Binding-site contacts:
Ligand atom C9 contacts residue MET260 of chain 1.B at 3.6 Å (hydrophobic).
Ligand atom N13 contacts residue GLY261 of chain 1.B at 3.5 Å.
Ligand atom C12 contacts residue GLY261 of chain 1.B at 3.4 Å.
Ligand atom N23 contacts residue SER103 of chain 1.B at 3.5 Å (h-bond).
Ligand atom N10 contacts residue MET260 of chain 1.B at 3.5 Å.
Ligand atom C20 contacts residue ASP102 of chain 1.B at 3.6 Å.
Ligand atom C1 contacts residue LEU231 of chain 1.B at 3.6 Å (hydrophobic).
Ligand atom N8 contacts residue ASP156 of chain 1.B at 2.7 Å (salt-bridge).
Ligand atom C17 contacts residue ASP280 of chain 1.B at 3.7 Å.
Ligand atom O22 contacts residue CYS158 of chain 1.B at 3.3 Å.
Ligand atom C21 contacts residue ASP102 of chain 1.B at 3.5 Å.
Ligand atom N23 contacts residue ILE201 of chain 1.B at 3.6 Å.
Ligand atom C2 contacts residue CYS158 of chain 1.B at 3.6 Å (hydrophobic).
Ligand atom C16 contacts residue ASP280 of chain 1.B at 3.6 Å.
Ligand atom N23 contacts residue ASP102 of chain 1.B at 3.0 Å (salt-bridge).
Ligand atom O22 contacts residue GLN203 of chain 1.B at 3.0 Å (h-bond).
Ligand atom O22 contacts residue GLY230 of chain 1.B at 2.8 Å (h-bond).
Ligand atom C12 contacts residue ALA232 of chain 1.B at 3.5 Å (hydrophobic).
Ligand atom O22 contacts residue GLY229 of chain 1.B at 3.4 Å.
Ligand atom C5 contacts residue TYR106 of chain 1.B at 3.6 Å (hydrophobic).
Ligand atom C21 contacts residue TYR258 of chain 1.B at 3.3 Å (hydrophobic).
Ligand atom C16 contacts residue ASP102 of chain 1.B at 3.4 Å.
Ligand atom N23 contacts residue ASP156 of chain 1.B at 2.8 Å (salt-bridge).
Ligand atom C7 contacts residue CYS158 of chain 1.B at 3.5 Å (hydrophobic).
Ligand atom C6 contacts residue TYR106 of chain 1.B at 3.4 Å (hydrophobic).
Ligand atom N11 contacts residue LEU231 of chain 1.B at 2.8 Å (h-bond).
Ligand atom N10 contacts residue TYR106 of chain 1.B at 3.6 Å.
Ligand atom N11 contacts residue ALA232 of chain 1.B at 3.4 Å (h-bond).
Ligand atom C1 contacts residue TYR106 of chain 1.B at 3.5 Å (hydrophobic).
Ligand atom C9 contacts residue ASP102 of chain 1.B at 3.7 Å.
Ligand atom N8 contacts residue MET260 of chain 1.B at 3.7 Å.
Ligand atom C7 contacts residue ASP156 of chain 1.B at 3.6 Å.
Ligand atom C14 contacts residue ASP102 of chain 1.B at 3.2 Å.
Ligand atom O22 contacts residue ASP156 of chain 1.B at 3.6 Å.
Ligand atom N11 contacts residue MET260 of chain 1.B at 3.6 Å.
Ligand atom N10 contacts residue ASP102 of chain 1.B at 3.0 Å (salt-bridge).
Ligand atom C9 contacts residue ASP156 of chain 1.B at 3.5 Å.
Ligand atom C4 contacts residue TYR106 of chain 1.B at 3.7 Å (hydrophobic).
Ligand atom C15 contacts residue ASP102 of chain 1.B at 3.5 Å.
Ligand atom C15 contacts residue ASP280 of chain 1.B at 3.5 Å.

This small molecule binds to this protein.
Small molecule (SMILES): Nc1nc2c(CCc3ccccc3)c3nc[nH]c3cc2c(=O)[nH]1

Sequence of chain 1.B:
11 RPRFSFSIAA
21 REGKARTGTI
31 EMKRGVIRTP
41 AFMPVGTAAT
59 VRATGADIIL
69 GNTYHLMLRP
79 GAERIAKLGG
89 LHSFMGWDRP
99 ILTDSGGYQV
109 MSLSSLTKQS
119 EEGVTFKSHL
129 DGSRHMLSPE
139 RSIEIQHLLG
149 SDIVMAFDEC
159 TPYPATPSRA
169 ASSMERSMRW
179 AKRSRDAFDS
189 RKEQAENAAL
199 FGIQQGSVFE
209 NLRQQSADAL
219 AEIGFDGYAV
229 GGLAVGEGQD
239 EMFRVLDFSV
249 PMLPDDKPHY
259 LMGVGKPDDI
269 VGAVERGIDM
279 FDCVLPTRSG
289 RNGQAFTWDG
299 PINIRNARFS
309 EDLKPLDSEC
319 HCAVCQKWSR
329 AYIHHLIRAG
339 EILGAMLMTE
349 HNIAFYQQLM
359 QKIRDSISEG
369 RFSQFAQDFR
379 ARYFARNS